Binding-site contacts:
Ligand atom CAM contacts residue PHE288 of chain 1.A at 3.6 Å (hydrophobic).
Ligand atom CAD contacts residue ILE252 of chain 1.A at 3.7 Å (hydrophobic).
Ligand atom OAF contacts residue PHE288 of chain 1.A at 3.8 Å.
Ligand atom CAL contacts residue MET273 of chain 1.A at 3.3 Å (hydrophobic).
Ligand atom CAE contacts residue GLN285 of chain 1.A at 3.8 Å.
Ligand atom CAT contacts residue PHE288 of chain 1.A at 3.6 Å (hydrophobic).
Ligand atom CBB contacts residue PHE288 of chain 1.A at 3.6 Å (hydrophobic).
Ligand atom OAP contacts residue GLN285 of chain 1.A at 3.0 Å (h-bond).
Ligand atom CBD contacts residue GLN285 of chain 1.A at 4.0 Å.
Ligand atom CAS contacts residue MET273 of chain 1.A at 3.9 Å (hydrophobic).
Ligand atom CAY contacts residue PHE288 of chain 1.A at 3.4 Å (hydrophobic).
Ligand atom CAD contacts residue TRP248 of chain 1.A at 3.6 Å (hydrophobic).
Ligand atom CBD contacts residue ILE252 of chain 1.A at 4.1 Å (hydrophobic).
Ligand atom CAA contacts residue PRO272 of chain 1.A at 3.5 Å (hydrophobic).
Ligand atom CAD contacts residue THR249 of chain 1.A at 3.8 Å.
Ligand atom CAM contacts residue GLN285 of chain 1.A at 3.5 Å.
Ligand atom CBA contacts residue MET273 of chain 1.A at 3.9 Å (hydrophobic).
Ligand atom CAU contacts residue PHE288 of chain 1.A at 3.9 Å (hydrophobic).
Ligand atom OAQ contacts residue PHE288 of chain 1.A at 3.6 Å.
Ligand atom CBC contacts residue PHE288 of chain 1.A at 3.7 Å (hydrophobic).
Ligand atom CAT contacts residue PHE256 of chain 1.A at 4.1 Å (hydrophobic).
Ligand atom CAJ contacts residue ASN237 of chain 1.A at 3.8 Å.
Ligand atom CAZ contacts residue PHE288 of chain 1.A at 3.5 Å (hydrophobic).
Ligand atom CAJ contacts residue TYR75 of chain 1.A at 3.8 Å (hydrophobic).
Ligand atom CAD contacts residue GLN285 of chain 1.A at 4.0 Å.
Ligand atom CAV contacts residue PHE288 of chain 1.A at 3.8 Å (hydrophobic).
Ligand atom CAU contacts residue ILE252 of chain 1.A at 4.1 Å (hydrophobic).
Ligand atom CAV contacts residue ILE252 of chain 1.A at 4.1 Å (hydrophobic).
Ligand atom OAP contacts residue ILE252 of chain 1.A at 3.5 Å.
Ligand atom CBA contacts residue PHE288 of chain 1.A at 3.6 Å (hydrophobic).
Ligand atom OAG contacts residue MET273 of chain 1.A at 4.1 Å.
Ligand atom OAH contacts residue PHE288 of chain 1.A at 3.9 Å.
Ligand atom CAE contacts residue PRO238 of chain 1.A at 3.6 Å (hydrophobic).
Ligand atom CAU contacts residue GLN285 of chain 1.A at 3.8 Å.
Ligand atom CBB contacts residue PHE256 of chain 1.A at 4.1 Å (hydrophobic).
Ligand atom CAZ contacts residue MET273 of chain 1.A at 3.5 Å (hydrophobic).
Ligand atom CAB contacts residue MET189 of chain 1.A at 3.6 Å (hydrophobic).
Ligand atom CAD contacts residue ASN237 of chain 1.A at 3.9 Å.
Ligand atom CAI contacts residue ILE252 of chain 1.A at 4.0 Å (hydrophobic).
Ligand atom OAQ contacts residue MET273 of chain 1.A at 3.1 Å.

Sequence of chain 1.A:
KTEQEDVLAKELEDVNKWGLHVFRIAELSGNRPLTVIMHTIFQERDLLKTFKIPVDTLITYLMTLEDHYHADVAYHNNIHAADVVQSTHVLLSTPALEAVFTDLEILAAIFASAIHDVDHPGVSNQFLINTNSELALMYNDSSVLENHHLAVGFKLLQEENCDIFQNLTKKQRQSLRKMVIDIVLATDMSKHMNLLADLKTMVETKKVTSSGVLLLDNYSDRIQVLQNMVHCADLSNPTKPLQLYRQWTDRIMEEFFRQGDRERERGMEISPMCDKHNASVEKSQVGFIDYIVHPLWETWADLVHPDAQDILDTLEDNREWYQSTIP

This small molecule binds to this protein.
Small molecule (SMILES): COc1c(O)cc2oc3cc4c(c(O)c3c(=O)c2c1CC=C(C)C)CCC(C)(C)O4